Sequence of chain 32.C:
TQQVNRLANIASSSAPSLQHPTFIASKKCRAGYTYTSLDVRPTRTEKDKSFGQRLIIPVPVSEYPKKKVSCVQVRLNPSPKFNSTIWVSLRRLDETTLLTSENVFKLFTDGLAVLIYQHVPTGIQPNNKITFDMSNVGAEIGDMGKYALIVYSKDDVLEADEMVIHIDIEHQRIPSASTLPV

Binding-site contacts:
Ligand atom OP1 contacts residue ARG208 of chain 32.C at 4.1 Å.
Ligand atom O2' contacts residue GLY67 of chain 33.B at 3.3 Å (h-bond).
Ligand atom P contacts residue ARG208 of chain 32.C at 4.5 Å.
Ligand atom OP1 contacts residue ARG208 of chain 33.B at 4.1 Å.
Ligand atom C1' contacts residue GLY67 of chain 33.B at 4.4 Å.
Ligand atom OP1 contacts residue SER211 of chain 33.B at 4.3 Å.
Ligand atom O5' contacts residue ARG208 of chain 32.C at 4.0 Å.
Ligand atom OP2 contacts residue ARG208 of chain 32.C at 4.4 Å.
Ligand atom N3 contacts residue ARG65 of chain 33.B at 4.1 Å.
Ligand atom O2' contacts residue ARG208 of chain 33.B at 4.1 Å.
Ligand atom O2' contacts residue ARG65 of chain 33.B at 4.3 Å.
Ligand atom O2' contacts residue ALA66 of chain 33.B at 3.6 Å.

The small molecule below binds the protein below.
Small molecule (SMILES): Nc1ncnc2c1ncn2[C@@H]1O[C@H](CO[P](=O)(O)O[C@H]2[C@@H](O)[C@H](n3cnc4c(N)ncnc43)O[C@@H]2CO[P](=O)(O)O[C@H]2[C@@H](O)[C@H](n3cnc4c(N)ncnc43)O[C@@H]2CO)[C@@H](O)[C@H]1O

Sequence of chain 33.B:
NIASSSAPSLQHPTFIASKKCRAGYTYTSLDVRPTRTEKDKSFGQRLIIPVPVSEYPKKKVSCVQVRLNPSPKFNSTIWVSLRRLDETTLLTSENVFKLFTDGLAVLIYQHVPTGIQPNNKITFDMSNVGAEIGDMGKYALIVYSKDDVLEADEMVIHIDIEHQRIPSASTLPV